Sequence of chain 3.F:
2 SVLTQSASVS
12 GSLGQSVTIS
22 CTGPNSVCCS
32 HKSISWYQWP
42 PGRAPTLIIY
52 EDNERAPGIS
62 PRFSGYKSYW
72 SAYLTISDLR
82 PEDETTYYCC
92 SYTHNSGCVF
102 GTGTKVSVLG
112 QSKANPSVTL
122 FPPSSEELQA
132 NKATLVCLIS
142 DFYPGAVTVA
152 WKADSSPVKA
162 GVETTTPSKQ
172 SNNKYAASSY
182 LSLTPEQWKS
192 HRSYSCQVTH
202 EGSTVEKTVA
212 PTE

Sequence of chain 3.B:
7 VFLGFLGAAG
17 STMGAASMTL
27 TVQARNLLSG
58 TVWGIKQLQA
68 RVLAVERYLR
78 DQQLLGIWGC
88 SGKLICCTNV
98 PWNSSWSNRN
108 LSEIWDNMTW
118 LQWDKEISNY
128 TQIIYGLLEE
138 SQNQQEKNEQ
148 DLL

This small molecule binds to this protein.
Small molecule (SMILES): CC(=O)N[C@@H]1[C@@H](O)[C@H](O)[C@@H](CO)O[C@H]1O

Binding-site contacts:
Ligand atom O3 contacts residue ASN54 of chain 3.F at 4.1 Å.
Ligand atom O3 contacts residue GLU55 of chain 3.F at 4.0 Å.
Ligand atom O7 contacts residue GLU110 of chain 3.B at 4.3 Å.
Ligand atom C6 contacts residue GLU55 of chain 3.F at 3.5 Å.
Ligand atom C4 contacts residue ASN54 of chain 3.F at 4.4 Å.
Ligand atom N2 contacts residue ARG56 of chain 3.F at 3.7 Å.
Ligand atom C4 contacts residue GLU55 of chain 3.F at 3.8 Å.
Ligand atom C2 contacts residue ARG56 of chain 3.F at 4.4 Å.
Ligand atom N2 contacts residue ASN107 of chain 3.B at 2.9 Å (h-bond).
Ligand atom C4 contacts residue ASN107 of chain 3.B at 4.2 Å.
Ligand atom C8 contacts residue ARG56 of chain 3.F at 3.2 Å.
Ligand atom O5 contacts residue GLU55 of chain 3.F at 4.2 Å.
Ligand atom O3 contacts residue ARG56 of chain 3.F at 3.6 Å.
Ligand atom O4 contacts residue ASN54 of chain 3.F at 3.9 Å.
Ligand atom O7 contacts residue ALA57 of chain 3.F at 4.1 Å.
Ligand atom C7 contacts residue ARG56 of chain 3.F at 3.6 Å.
Ligand atom C5 contacts residue ASN107 of chain 3.B at 3.7 Å.
Ligand atom C3 contacts residue ARG56 of chain 3.F at 4.5 Å.
Ligand atom C1 contacts residue ASN107 of chain 3.B at 1.4 Å.
Ligand atom C5 contacts residue GLU55 of chain 3.F at 4.1 Å.
Ligand atom C3 contacts residue ASN107 of chain 3.B at 3.8 Å.
Ligand atom C7 contacts residue ASN107 of chain 3.B at 3.3 Å.
Ligand atom C8 contacts residue ASN107 of chain 3.B at 4.4 Å.
Ligand atom C2 contacts residue ASN107 of chain 3.B at 2.4 Å.
Ligand atom O4 contacts residue GLU55 of chain 3.F at 4.2 Å.
Ligand atom C3 contacts residue GLU55 of chain 3.F at 4.5 Å.
Ligand atom O7 contacts residue ARG56 of chain 3.F at 3.2 Å (salt-bridge).
Ligand atom O7 contacts residue ASN107 of chain 3.B at 3.5 Å (h-bond).
Ligand atom O5 contacts residue ASN107 of chain 3.B at 2.4 Å (h-bond).
Ligand atom O6 contacts residue GLU55 of chain 3.F at 4.1 Å.